Binding-site contacts:
Ligand atom C13 contacts residue GLY70 of chain 1.A at 3.6 Å.
Ligand atom C9 contacts residue MET107 of chain 1.A at 3.7 Å (hydrophobic).
Ligand atom O25 contacts residue MET104 of chain 1.A at 3.4 Å.
Ligand atom C4 contacts residue LEU66 of chain 1.A at 3.6 Å (hydrophobic).
Ligand atom C4 contacts residue ASN67 of chain 1.A at 3.4 Å.
Ligand atom C10 contacts residue PHE126 of chain 1.A at 3.6 Å (hydrophobic).
Ligand atom C31 contacts residue GLN145 of chain 1.A at 3.8 Å.
Ligand atom C28 contacts residue ASN67 of chain 1.A at 3.4 Å.
Ligand atom C20 contacts residue ARG114 of chain 1.A at 3.7 Å.
Ligand atom C1 contacts residue ASN67 of chain 1.A at 3.6 Å.
Ligand atom C15 contacts residue GLN73 of chain 1.A at 3.5 Å.
Ligand atom C2 contacts residue ASN67 of chain 1.A at 3.4 Å.
Ligand atom C27 contacts residue GLN145 of chain 1.A at 3.7 Å.
Ligand atom C17 contacts residue LEU111 of chain 1.A at 3.5 Å (hydrophobic).
Ligand atom C14 contacts residue PHE126 of chain 1.A at 3.8 Å (hydrophobic).
Ligand atom N12 contacts residue LEU69 of chain 1.A at 3.7 Å.
Ligand atom C1 contacts residue LEU256 of chain 1.A at 3.5 Å (hydrophobic).
Ligand atom N11 contacts residue PHE126 of chain 1.A at 3.7 Å.
Ligand atom C28 contacts residue MET63 of chain 1.A at 3.8 Å (hydrophobic).
Ligand atom C21 contacts residue GLN73 of chain 1.A at 3.4 Å.
Ligand atom O24 contacts residue CYS239 of chain 1.A at 3.6 Å.
Ligand atom C20 contacts residue PHE126 of chain 1.A at 3.3 Å (hydrophobic).
Ligand atom C16 contacts residue MET107 of chain 1.A at 3.4 Å (hydrophobic).
Ligand atom N22 contacts residue ASN67 of chain 1.A at 2.7 Å (h-bond).
Ligand atom C13 contacts residue LEU66 of chain 1.A at 3.5 Å (hydrophobic).
Ligand atom C34 contacts residue LEU235 of chain 1.A at 3.8 Å (hydrophobic).
Ligand atom C20 contacts residue GLN73 of chain 1.A at 3.8 Å.
Ligand atom C18 contacts residue LEU111 of chain 1.A at 3.6 Å (hydrophobic).
Ligand atom F19 contacts residue ALA110 of chain 1.A at 3.3 Å.
Ligand atom C9 contacts residue PHE126 of chain 1.A at 3.8 Å (hydrophobic).
Ligand atom C21 contacts residue PHE126 of chain 1.A at 3.1 Å (hydrophobic).
Ligand atom F19 contacts residue ARG114 of chain 1.A at 3.1 Å.
Ligand atom C32 contacts residue MET149 of chain 1.A at 3.6 Å (hydrophobic).
Ligand atom F19 contacts residue LEU111 of chain 1.A at 3.5 Å.
Ligand atom N5 contacts residue LEU66 of chain 1.A at 3.0 Å (h-bond).
Ligand atom N12 contacts residue GLN73 of chain 1.A at 3.5 Å (h-bond).
Ligand atom C29 contacts residue GLN145 of chain 1.A at 3.4 Å.
Ligand atom C17 contacts residue ALA110 of chain 1.A at 3.6 Å (hydrophobic).
Ligand atom O25 contacts residue CYS239 of chain 1.A at 3.2 Å.
Ligand atom C17 contacts residue MET107 of chain 1.A at 3.4 Å (hydrophobic).

Sequence of chain 1.A:
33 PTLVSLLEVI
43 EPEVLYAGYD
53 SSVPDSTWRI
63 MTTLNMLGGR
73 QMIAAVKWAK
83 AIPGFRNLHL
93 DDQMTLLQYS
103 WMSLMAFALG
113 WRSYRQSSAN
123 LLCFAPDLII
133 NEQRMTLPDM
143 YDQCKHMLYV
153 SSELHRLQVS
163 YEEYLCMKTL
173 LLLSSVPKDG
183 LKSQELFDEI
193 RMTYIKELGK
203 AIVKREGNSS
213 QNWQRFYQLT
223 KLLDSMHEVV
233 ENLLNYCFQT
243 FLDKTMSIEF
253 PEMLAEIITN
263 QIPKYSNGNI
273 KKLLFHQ

A protein and the small-molecule ligand that binds it are described below.
Small molecule (SMILES): Cc1cc(C)c(S(=O)(=O)N[C@@H](C)CNc2cccc3c2cnn3-c2ccc(F)cc2)c(C)c1